Binding-site contacts:
Ligand atom N2 contacts residue ILE269 of chain 1.C at 4.0 Å.
Ligand atom C18 contacts residue ASN222 of chain 1.C at 3.2 Å.
Ligand atom C13 contacts residue ILE269 of chain 1.C at 3.8 Å (hydrophobic).
Ligand atom C4 contacts residue TYR305 of chain 1.C at 3.8 Å (hydrophobic).
Ligand atom C7 contacts residue ALA83 of chain 1.C at 3.7 Å (hydrophobic).
Ligand atom C6 contacts residue ALA83 of chain 1.C at 3.7 Å (hydrophobic).
Ligand atom C1 contacts residue TYR19 of chain 1.C at 3.5 Å (hydrophobic).
Ligand atom O1 contacts residue PRO174 of chain 1.C at 3.9 Å.
Ligand atom N1 contacts residue ALA83 of chain 1.C at 3.5 Å.
Ligand atom C2 contacts residue HIS32 of chain 1.C at 3.6 Å.
Ligand atom C5 contacts residue ALA83 of chain 1.C at 3.4 Å (hydrophobic).
Ligand atom C4 contacts residue PHE94 of chain 1.C at 3.8 Å (hydrophobic).
Ligand atom C3 contacts residue ALA83 of chain 1.C at 3.8 Å (hydrophobic).
Ligand atom C4 contacts residue ALA83 of chain 1.C at 3.5 Å (hydrophobic).
Ligand atom C1 contacts residue ALA83 of chain 1.C at 4.0 Å (hydrophobic).
Ligand atom O2 contacts residue ALA83 of chain 1.C at 3.8 Å.
Ligand atom C9 contacts residue TYR226 of chain 1.C at 3.5 Å (hydrophobic).
Ligand atom C16 contacts residue ILE269 of chain 1.C at 3.8 Å (hydrophobic).
Ligand atom N1 contacts residue TYR305 of chain 1.C at 2.9 Å (h-bond).
Ligand atom C4 contacts residue PHE306 of chain 1.C at 3.9 Å (hydrophobic).
Ligand atom O1 contacts residue SER173 of chain 1.C at 3.7 Å.
Ligand atom C21 contacts residue TYR206 of chain 1.C at 3.4 Å (hydrophobic).
Ligand atom C10 contacts residue TYR226 of chain 1.C at 3.5 Å (hydrophobic).
Ligand atom C5 contacts residue TYR305 of chain 1.C at 3.7 Å (hydrophobic).
Ligand atom O2 contacts residue PRO174 of chain 1.C at 3.4 Å.
Ligand atom C8 contacts residue ALA83 of chain 1.C at 3.7 Å (hydrophobic).
Ligand atom C19 contacts residue PHE219 of chain 1.C at 3.3 Å (hydrophobic).
Ligand atom C20 contacts residue PRO174 of chain 1.C at 3.7 Å (hydrophobic).
Ligand atom C11 contacts residue SER173 of chain 1.C at 3.4 Å.
Ligand atom O1 contacts residue TYR204 of chain 1.C at 3.7 Å.
Ligand atom C20 contacts residue SER173 of chain 1.C at 3.5 Å.
Ligand atom C3 contacts residue HIS32 of chain 1.C at 3.7 Å.
Ligand atom C19 contacts residue ILE269 of chain 1.C at 3.9 Å (hydrophobic).
Ligand atom O2 contacts residue GLY84 of chain 1.C at 2.9 Å (h-bond).
Ligand atom C21 contacts residue TYR226 of chain 1.C at 3.8 Å (hydrophobic).
Ligand atom C17 contacts residue ILE269 of chain 1.C at 3.5 Å (hydrophobic).
Ligand atom N2 contacts residue TYR19 of chain 1.C at 3.9 Å.
Ligand atom C10 contacts residue TYR19 of chain 1.C at 3.4 Å (hydrophobic).
Ligand atom C17 contacts residue PHE306 of chain 1.C at 3.8 Å (hydrophobic).
Ligand atom C12 contacts residue TYR204 of chain 1.C at 4.0 Å (hydrophobic).

A small-molecule ligand and the protein it binds are described below.
Small molecule (SMILES): CCC1=C[C@H]2C[C@@H](C(=O)OC)C3=Nc4ccccc4C3CC[N+](=C1)C2

Sequence of chain 1.C:
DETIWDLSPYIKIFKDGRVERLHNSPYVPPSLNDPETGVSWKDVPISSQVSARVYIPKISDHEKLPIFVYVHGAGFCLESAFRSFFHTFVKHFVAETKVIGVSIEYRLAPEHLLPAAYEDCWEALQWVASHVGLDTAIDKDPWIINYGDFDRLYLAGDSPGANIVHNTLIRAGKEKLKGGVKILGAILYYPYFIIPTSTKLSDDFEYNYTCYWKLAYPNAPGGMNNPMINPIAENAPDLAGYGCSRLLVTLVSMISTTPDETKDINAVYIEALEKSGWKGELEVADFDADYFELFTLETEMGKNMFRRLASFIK